A small-molecule ligand and the protein it binds are described below.
Small molecule (SMILES): CC(=O)N[C@H]1[C@H](O[C@H]2[C@H](O)[C@@H](NC(C)=O)CO[C@@H]2CO)O[C@H](CO)[C@@H](O)[C@@H]1O

Sequence of chain 1.L:
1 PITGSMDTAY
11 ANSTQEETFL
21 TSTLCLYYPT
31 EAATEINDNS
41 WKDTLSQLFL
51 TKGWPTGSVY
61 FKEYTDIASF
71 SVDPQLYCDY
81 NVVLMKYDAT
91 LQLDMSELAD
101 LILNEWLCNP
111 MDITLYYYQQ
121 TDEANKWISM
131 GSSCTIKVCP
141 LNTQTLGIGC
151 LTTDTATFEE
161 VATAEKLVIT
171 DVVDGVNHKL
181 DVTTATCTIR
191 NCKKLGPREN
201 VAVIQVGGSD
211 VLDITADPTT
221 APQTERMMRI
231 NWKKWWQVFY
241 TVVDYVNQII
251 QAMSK

Binding-site contacts:
Ligand atom O5 contacts residue ASN12 of chain 1.L at 2.6 Å (h-bond).
Ligand atom C1 contacts residue ASN12 of chain 1.L at 2.1 Å.
Ligand atom O7 contacts residue ASN12 of chain 1.L at 3.7 Å.
Ligand atom C7 contacts residue ASN12 of chain 1.L at 3.9 Å.
Ligand atom N2 contacts residue ASN12 of chain 1.L at 3.8 Å.
Ligand atom C5 contacts residue ASN12 of chain 1.L at 4.0 Å.
Ligand atom C2 contacts residue ASN12 of chain 1.L at 3.2 Å.